This small molecule binds to this protein.
Small molecule (SMILES): CC(=O)N[C@H]1CO[C@H](CO[C@@H]2O[C@@H](C)[C@@H](O)[C@@H](O)[C@@H]2O)[C@@H](O)[C@@H]1O

Sequence of chain 8.A:
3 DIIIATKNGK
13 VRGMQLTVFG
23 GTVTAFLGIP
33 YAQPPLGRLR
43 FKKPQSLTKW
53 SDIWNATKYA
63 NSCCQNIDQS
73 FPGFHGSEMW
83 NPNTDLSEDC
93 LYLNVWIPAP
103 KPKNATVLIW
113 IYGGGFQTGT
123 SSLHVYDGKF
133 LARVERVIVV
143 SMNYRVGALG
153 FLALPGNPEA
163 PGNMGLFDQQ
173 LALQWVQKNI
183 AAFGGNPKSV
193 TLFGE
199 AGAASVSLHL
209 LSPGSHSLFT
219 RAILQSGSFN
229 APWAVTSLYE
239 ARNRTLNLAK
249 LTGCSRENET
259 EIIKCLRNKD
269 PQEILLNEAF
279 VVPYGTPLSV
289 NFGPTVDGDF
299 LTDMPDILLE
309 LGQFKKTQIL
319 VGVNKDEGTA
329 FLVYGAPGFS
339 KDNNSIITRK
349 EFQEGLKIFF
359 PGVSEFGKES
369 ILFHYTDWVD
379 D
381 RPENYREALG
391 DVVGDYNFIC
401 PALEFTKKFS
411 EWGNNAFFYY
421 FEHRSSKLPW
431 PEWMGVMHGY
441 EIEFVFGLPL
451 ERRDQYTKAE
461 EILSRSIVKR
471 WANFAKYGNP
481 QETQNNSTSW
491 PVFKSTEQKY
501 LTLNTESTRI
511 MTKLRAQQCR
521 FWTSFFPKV

Binding-site contacts:
Ligand atom C7 contacts residue ASN341 of chain 8.A at 3.0 Å.
Ligand atom C1 contacts residue SER338 of chain 8.A at 3.9 Å.
Ligand atom O7 contacts residue ASN341 of chain 8.A at 4.0 Å.
Ligand atom N2 contacts residue ASN341 of chain 8.A at 2.7 Å (h-bond).
Ligand atom C6 contacts residue PHE337 of chain 8.A at 4.0 Å (hydrophobic).
Ligand atom C4 contacts residue ASN341 of chain 8.A at 4.1 Å.
Ligand atom C6 contacts residue NAG1 of chain 8.I at 4.1 Å.
Ligand atom C3 contacts residue GLY336 of chain 8.A at 4.2 Å.
Ligand atom C4 contacts residue GLY336 of chain 8.A at 4.5 Å.
Ligand atom C3 contacts residue ASN341 of chain 8.A at 3.6 Å.
Ligand atom C6 contacts residue SER338 of chain 8.A at 3.8 Å.
Ligand atom O7 contacts residue ASN342 of chain 8.A at 3.8 Å.
Ligand atom C2 contacts residue ASN341 of chain 8.A at 2.4 Å.
Ligand atom O2 contacts residue NAG1 of chain 8.I at 4.0 Å.
Ligand atom C1 contacts residue GLY336 of chain 8.A at 4.4 Å.
Ligand atom O5 contacts residue SER338 of chain 8.A at 4.1 Å.
Ligand atom C3 contacts residue NAG1 of chain 8.I at 3.4 Å.
Ligand atom C5 contacts residue SER338 of chain 8.A at 3.8 Å.
Ligand atom C5 contacts residue PHE337 of chain 8.A at 4.3 Å (hydrophobic).
Ligand atom C4 contacts residue NAG1 of chain 8.I at 2.9 Å.
Ligand atom O3 contacts residue NAG1 of chain 8.I at 2.9 Å (h-bond).
Ligand atom O7 contacts residue ILE344 of chain 8.A at 4.3 Å.
Ligand atom C5 contacts residue ASN341 of chain 8.A at 3.5 Å.
Ligand atom O4 contacts residue GLY336 of chain 8.A at 3.8 Å.
Ligand atom O4 contacts residue NAG1 of chain 8.I at 1.9 Å (h-bond).
Ligand atom C5 contacts residue SER338 of chain 8.A at 4.4 Å.
Ligand atom C5 contacts residue GLY336 of chain 8.A at 4.5 Å.
Ligand atom O7 contacts residue SER343 of chain 8.A at 4.3 Å.
Ligand atom C1 contacts residue ASN341 of chain 8.A at 1.4 Å.
Ligand atom C6 contacts residue SER338 of chain 8.A at 3.6 Å.
Ligand atom O6 contacts residue NAG1 of chain 8.I at 3.6 Å.
Ligand atom C8 contacts residue ASN341 of chain 8.A at 3.2 Å.
Ligand atom O5 contacts residue ASN341 of chain 8.A at 2.3 Å (h-bond).
Ligand atom C6 contacts residue ASP340 of chain 8.A at 4.1 Å.
Ligand atom O5 contacts residue SER338 of chain 8.A at 3.5 Å.
Ligand atom C6 contacts residue ASN341 of chain 8.A at 4.1 Å.
Ligand atom C5 contacts residue NAG1 of chain 8.I at 4.1 Å.